Binding-site contacts:
Ligand atom O2 contacts residue PHE517 of chain 1.A at 4.2 Å.
Ligand atom C3 contacts residue GLY752 of chain 1.F at 3.7 Å.
Ligand atom C8 contacts residue SER776 of chain 1.A at 4.1 Å.
Ligand atom N2 contacts residue SER750 of chain 1.F at 4.0 Å.
Ligand atom O4 contacts residue LYS785 of chain 1.A at 3.7 Å.
Ligand atom O2 contacts residue MET518 of chain 1.A at 3.2 Å.
Ligand atom C4 contacts residue GLY752 of chain 1.F at 4.2 Å.
Ligand atom C13 contacts residue PHE517 of chain 1.A at 4.0 Å (hydrophobic).
Ligand atom C6 contacts residue SER776 of chain 1.A at 3.5 Å.
Ligand atom C10 contacts residue SER776 of chain 1.A at 3.8 Å.
Ligand atom O4 contacts residue MET518 of chain 1.A at 3.8 Å.
Ligand atom C6 contacts residue PRO516 of chain 1.A at 4.2 Å (hydrophobic).
Ligand atom C5 contacts residue SER776 of chain 1.A at 4.1 Å.
Ligand atom C9 contacts residue MET518 of chain 1.A at 4.2 Å (hydrophobic).
Ligand atom C7 contacts residue LEU773 of chain 1.A at 3.6 Å (hydrophobic).
Ligand atom O1 contacts residue LYS751 of chain 1.F at 4.2 Å.
Ligand atom C8 contacts residue SER750 of chain 1.F at 4.1 Å.
Ligand atom C11 contacts residue SER519 of chain 1.A at 3.9 Å.
Ligand atom C14 contacts residue PHE517 of chain 1.A at 4.0 Å (hydrophobic).
Ligand atom N2 contacts residue SER776 of chain 1.A at 3.1 Å (h-bond).
Ligand atom N3 contacts residue ASP782 of chain 1.A at 3.1 Å (salt-bridge).
Ligand atom C6 contacts residue LEU773 of chain 1.A at 3.9 Å (hydrophobic).
Ligand atom N1 contacts residue PRO516 of chain 1.A at 3.5 Å (h-bond).
Ligand atom C2 contacts residue PRO516 of chain 1.A at 4.0 Å (hydrophobic).
Ligand atom O1 contacts residue SER519 of chain 1.A at 3.0 Å (h-bond).
Ligand atom CL contacts residue LEU781 of chain 1.A at 3.6 Å.
Ligand atom C14 contacts residue SER776 of chain 1.A at 3.7 Å.
Ligand atom N2 contacts residue PRO516 of chain 1.A at 3.9 Å.
Ligand atom O2 contacts residue SER519 of chain 1.A at 2.7 Å (h-bond).
Ligand atom C1 contacts residue PRO516 of chain 1.A at 3.3 Å (hydrophobic).
Ligand atom C4 contacts residue LYS751 of chain 1.F at 3.9 Å.
Ligand atom C9 contacts residue SER519 of chain 1.A at 4.2 Å.
Ligand atom C10 contacts residue PHE517 of chain 1.A at 4.1 Å (hydrophobic).
Ligand atom C5 contacts residue LEU773 of chain 1.A at 3.5 Å (hydrophobic).
Ligand atom C11 contacts residue MET518 of chain 1.A at 3.9 Å (hydrophobic).
Ligand atom C8 contacts residue PRO516 of chain 1.A at 3.8 Å (hydrophobic).
Ligand atom C3 contacts residue LYS751 of chain 1.F at 4.0 Å.
Ligand atom C14 contacts residue LEU781 of chain 1.A at 4.1 Å (hydrophobic).
Ligand atom S1 contacts residue SER519 of chain 1.A at 3.4 Å (h-bond).
Ligand atom CL contacts residue ASP782 of chain 1.A at 3.3 Å.

Sequence of chain 1.A:
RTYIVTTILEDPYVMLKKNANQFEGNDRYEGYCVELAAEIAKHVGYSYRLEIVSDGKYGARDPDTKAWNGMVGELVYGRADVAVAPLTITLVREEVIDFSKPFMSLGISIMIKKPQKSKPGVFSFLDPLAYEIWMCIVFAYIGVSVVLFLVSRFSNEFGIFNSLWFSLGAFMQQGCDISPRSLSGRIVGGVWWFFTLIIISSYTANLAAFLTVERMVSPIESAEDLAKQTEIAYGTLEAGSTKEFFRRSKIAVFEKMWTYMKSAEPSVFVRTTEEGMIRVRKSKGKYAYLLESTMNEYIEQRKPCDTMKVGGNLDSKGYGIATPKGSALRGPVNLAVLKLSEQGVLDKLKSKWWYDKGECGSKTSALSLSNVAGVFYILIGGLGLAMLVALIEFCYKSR

A protein and the small-molecule ligand that binds it are described below.
Small molecule (SMILES): NS(=O)(=O)c1cc2c(cc1Cl)N[C@H]([C@H]1C[C@H]3C=C[C@@H]1C3)NS2(=O)=O

Sequence of chain 1.F:
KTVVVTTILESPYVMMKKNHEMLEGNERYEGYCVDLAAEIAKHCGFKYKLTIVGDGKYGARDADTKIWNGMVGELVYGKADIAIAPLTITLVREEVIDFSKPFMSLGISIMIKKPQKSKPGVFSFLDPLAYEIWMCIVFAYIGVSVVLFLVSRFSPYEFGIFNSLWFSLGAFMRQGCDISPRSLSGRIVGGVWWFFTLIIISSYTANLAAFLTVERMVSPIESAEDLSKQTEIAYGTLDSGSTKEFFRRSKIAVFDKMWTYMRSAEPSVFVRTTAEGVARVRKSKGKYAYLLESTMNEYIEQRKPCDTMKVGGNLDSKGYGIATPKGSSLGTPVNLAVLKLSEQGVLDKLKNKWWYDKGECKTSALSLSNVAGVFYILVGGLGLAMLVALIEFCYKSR